A protein and the small-molecule ligand that binds it are described below.
Small molecule (SMILES): Cc1nc(C)n2nc(CCc3nc(N4CCCC4)nn3C)nc2c1Cl

Binding-site contacts:
Ligand atom C03 contacts residue ILE246 of chain 1.A at 3.7 Å (hydrophobic).
Ligand atom C12 contacts residue GLY279 of chain 1.A at 3.4 Å.
Ligand atom C06 contacts residue PHE283 of chain 1.A at 3.7 Å (hydrophobic).
Ligand atom C14 contacts residue GLY279 of chain 1.A at 3.5 Å.
Ligand atom N07 contacts residue GLN280 of chain 1.A at 3.0 Å (h-bond).
Ligand atom C12 contacts residue TYR247 of chain 1.A at 3.5 Å (hydrophobic).
Ligand atom C21 contacts residue VAL276 of chain 1.A at 3.9 Å (hydrophobic).
Ligand atom N13 contacts residue TYR247 of chain 1.A at 2.8 Å (h-bond).
Ligand atom C02 contacts residue PHE283 of chain 1.A at 3.7 Å (hydrophobic).
Ligand atom N13 contacts residue GLY279 of chain 1.A at 3.5 Å.
Ligand atom C23 contacts residue LEU229 of chain 1.A at 3.8 Å (hydrophobic).
Ligand atom C19 contacts residue LYS272 of chain 1.A at 3.7 Å.
Ligand atom C11 contacts residue GLN280 of chain 1.A at 3.8 Å.
Ligand atom C04 contacts residue PHE283 of chain 1.A at 3.4 Å (hydrophobic).
Ligand atom C14 contacts residue MET267 of chain 1.A at 3.8 Å (hydrophobic).
Ligand atom C08 contacts residue PHE250 of chain 1.A at 3.8 Å (hydrophobic).
Ligand atom CL24 contacts residue ILE246 of chain 1.A at 3.7 Å.
Ligand atom CL24 contacts residue VAL232 of chain 1.A at 3.7 Å.
Ligand atom C10 contacts residue MET267 of chain 1.A at 3.7 Å (hydrophobic).
Ligand atom N05 contacts residue PHE283 of chain 1.A at 3.5 Å.
Ligand atom N09 contacts residue PHE283 of chain 1.A at 3.7 Å.
Ligand atom C08 contacts residue GLN280 of chain 1.A at 3.8 Å.
Ligand atom C20 contacts residue VAL276 of chain 1.A at 3.7 Å (hydrophobic).
Ligand atom N01 contacts residue PHE283 of chain 1.A at 3.5 Å.
Ligand atom C21 contacts residue TYR247 of chain 1.A at 3.7 Å (hydrophobic).
Ligand atom N01 contacts residue LEU229 of chain 1.A at 3.5 Å.
Ligand atom C19 contacts residue PRO266 of chain 1.A at 3.8 Å (hydrophobic).
Ligand atom CL24 contacts residue GLN280 of chain 1.A at 3.4 Å.
Ligand atom N16 contacts residue GLY279 of chain 1.A at 3.6 Å.
Ligand atom N15 contacts residue GLY279 of chain 1.A at 3.8 Å.
Ligand atom C20 contacts residue GLU275 of chain 1.A at 3.5 Å.
Ligand atom C11 contacts residue PHE283 of chain 1.A at 3.7 Å (hydrophobic).
Ligand atom C11 contacts residue TYR247 of chain 1.A at 3.4 Å (hydrophobic).
Ligand atom C03 contacts residue PHE283 of chain 1.A at 3.5 Å (hydrophobic).
Ligand atom C10 contacts residue TYR247 of chain 1.A at 3.4 Å (hydrophobic).
Ligand atom C20 contacts residue LYS272 of chain 1.A at 3.2 Å.
Ligand atom N17 contacts residue MET267 of chain 1.A at 3.6 Å.
Ligand atom C11 contacts residue GLY279 of chain 1.A at 3.5 Å.
Ligand atom C19 contacts residue GLU275 of chain 1.A at 3.8 Å.
Ligand atom N09 contacts residue PHE250 of chain 1.A at 3.5 Å.

Sequence of chain 1.A:
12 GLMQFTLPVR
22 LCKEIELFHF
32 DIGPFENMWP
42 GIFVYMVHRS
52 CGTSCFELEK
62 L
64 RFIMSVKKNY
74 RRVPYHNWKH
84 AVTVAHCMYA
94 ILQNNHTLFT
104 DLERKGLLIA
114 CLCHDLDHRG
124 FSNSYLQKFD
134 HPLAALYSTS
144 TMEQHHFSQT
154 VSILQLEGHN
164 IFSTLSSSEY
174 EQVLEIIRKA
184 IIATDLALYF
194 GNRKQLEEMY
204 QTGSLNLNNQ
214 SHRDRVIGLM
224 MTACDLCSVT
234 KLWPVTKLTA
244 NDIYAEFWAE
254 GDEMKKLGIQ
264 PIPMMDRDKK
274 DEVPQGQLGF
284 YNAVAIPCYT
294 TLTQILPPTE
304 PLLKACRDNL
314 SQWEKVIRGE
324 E